Binding-site contacts:
Ligand atom O3' contacts residue PRO119 of chain 1.D at 3.4 Å.
Ligand atom C2' contacts residue THR20 of chain 1.D at 3.2 Å.
Ligand atom C4' contacts residue ARG117 of chain 1.D at 3.4 Å.
Ligand atom O1B contacts residue LYS18 of chain 1.D at 2.6 Å (salt-bridge).
Ligand atom O1B contacts residue ALA16 of chain 1.D at 3.4 Å (h-bond).
Ligand atom N1 contacts residue THR153 of chain 1.D at 3.4 Å (h-bond).
Ligand atom PB contacts residue MG1 of chain 1.Y at 3.4 Å.
Ligand atom O2G contacts residue ADX1 of chain 1.W at 2.5 Å (h-bond).
Ligand atom O2A contacts residue THR19 of chain 1.D at 3.1 Å (h-bond).
Ligand atom O2A contacts residue GLY17 of chain 1.D at 3.5 Å.
Ligand atom O5' contacts residue THR20 of chain 1.D at 3.4 Å (h-bond).
Ligand atom N3 contacts residue ARG117 of chain 1.D at 3.3 Å.
Ligand atom O1B contacts residue GLY17 of chain 1.D at 3.3 Å (h-bond).
Ligand atom O1A contacts residue BO31 of chain 1.Z at 2.9 Å (h-bond).
Ligand atom O2B contacts residue MG1 of chain 1.Y at 2.1 Å.
Ligand atom O3A contacts residue GLY17 of chain 1.D at 3.0 Å (h-bond).
Ligand atom PG contacts residue MG1 of chain 1.Y at 3.3 Å.
Ligand atom O3A contacts residue LYS18 of chain 1.D at 3.4 Å (salt-bridge).
Ligand atom O3G contacts residue LYS120 of chain 1.D at 3.1 Å (salt-bridge).
Ligand atom O4' contacts residue ARG117 of chain 1.D at 3.5 Å.
Ligand atom O2G contacts residue SER14 of chain 1.D at 3.0 Å (h-bond).
Ligand atom C5' contacts residue ARG117 of chain 1.D at 3.4 Å.
Ligand atom N6 contacts residue MET156 of chain 1.D at 2.9 Å (h-bond).
Ligand atom O3G contacts residue MG1 of chain 1.Y at 2.0 Å.
Ligand atom N3B contacts residue GLY15 of chain 1.D at 3.0 Å (h-bond).
Ligand atom PG contacts residue ADX1 of chain 1.W at 3.2 Å.
Ligand atom N6 contacts residue GLU161 of chain 1.D at 2.6 Å (salt-bridge).
Ligand atom O1G contacts residue ADX1 of chain 1.W at 3.1 Å (h-bond).
Ligand atom PB contacts residue LYS18 of chain 1.D at 3.5 Å.
Ligand atom O1G contacts residue LYS18 of chain 1.D at 2.6 Å (salt-bridge).
Ligand atom N1 contacts residue ARG117 of chain 1.D at 3.4 Å (salt-bridge).
Ligand atom O2B contacts residue THR19 of chain 1.D at 3.0 Å (h-bond).
Ligand atom O2G contacts residue LEU122 of chain 1.D at 3.3 Å.
Ligand atom C2 contacts residue ARG117 of chain 1.D at 3.2 Å.
Ligand atom O2A contacts residue THR20 of chain 1.D at 2.7 Å (h-bond).
Ligand atom C4 contacts residue ARG117 of chain 1.D at 3.5 Å.
Ligand atom N6 contacts residue THR153 of chain 1.D at 3.4 Å (h-bond).
Ligand atom N3B contacts residue BO31 of chain 1.Z at 2.9 Å (h-bond).
Ligand atom O3G contacts residue ADX1 of chain 1.W at 3.0 Å (h-bond).
Ligand atom O2' contacts residue THR20 of chain 1.D at 3.5 Å (h-bond).

This small molecule binds to this protein.
Small molecule (SMILES): Nc1ncnc2c1ncn2[C@@H]1O[C@H](CO[P](=O)(O)O[P](=O)(O)NP(=O)(O)O)[C@@H](O)[C@H]1O

Sequence of chain 1.D:
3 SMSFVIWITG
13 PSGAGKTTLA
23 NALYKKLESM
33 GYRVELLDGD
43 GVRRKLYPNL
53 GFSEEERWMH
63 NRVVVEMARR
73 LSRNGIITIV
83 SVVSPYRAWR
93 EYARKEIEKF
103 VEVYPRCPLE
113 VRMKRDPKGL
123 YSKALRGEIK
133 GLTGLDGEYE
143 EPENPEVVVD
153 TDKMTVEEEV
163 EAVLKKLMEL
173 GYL